Sequence of chain 1.C:
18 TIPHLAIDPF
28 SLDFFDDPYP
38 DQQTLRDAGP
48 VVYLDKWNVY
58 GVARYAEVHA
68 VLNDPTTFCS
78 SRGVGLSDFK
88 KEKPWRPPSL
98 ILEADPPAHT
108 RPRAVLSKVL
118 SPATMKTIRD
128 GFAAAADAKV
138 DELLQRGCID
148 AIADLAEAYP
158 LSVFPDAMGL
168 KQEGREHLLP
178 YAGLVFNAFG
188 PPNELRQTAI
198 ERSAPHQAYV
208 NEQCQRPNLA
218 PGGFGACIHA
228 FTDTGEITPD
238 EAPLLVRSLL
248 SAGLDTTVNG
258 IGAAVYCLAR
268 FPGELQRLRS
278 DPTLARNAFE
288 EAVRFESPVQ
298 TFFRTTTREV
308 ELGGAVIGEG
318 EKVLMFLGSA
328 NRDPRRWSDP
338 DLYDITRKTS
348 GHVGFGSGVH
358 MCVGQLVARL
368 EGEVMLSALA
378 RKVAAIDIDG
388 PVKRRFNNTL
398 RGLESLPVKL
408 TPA

Binding-site contacts:
Ligand atom C5 contacts residue ARG93 of chain 1.C at 4.0 Å.
Ligand atom C5 contacts residue LEU99 of chain 1.C at 3.9 Å (hydrophobic).
Ligand atom C6 contacts residue PHE186 of chain 1.C at 3.8 Å (hydrophobic).
Ligand atom C8 contacts residue PHE183 of chain 1.C at 3.2 Å (hydrophobic).
Ligand atom C9 contacts residue PHE299 of chain 1.C at 3.8 Å (hydrophobic).
Ligand atom O3 contacts residue ILE98 of chain 1.C at 3.9 Å.
Ligand atom C4 contacts residue ALA249 of chain 1.C at 3.9 Å (hydrophobic).
Ligand atom C7 contacts residue ALA249 of chain 1.C at 3.7 Å (hydrophobic).
Ligand atom C7 contacts residue PHE183 of chain 1.C at 4.0 Å (hydrophobic).
Ligand atom O3 contacts residue SER96 of chain 1.C at 2.6 Å (h-bond).
Ligand atom C11 contacts residue HEM1 of chain 1.V at 4.0 Å.
Ligand atom C2 contacts residue SER248 of chain 1.C at 4.1 Å.
Ligand atom C5 contacts residue ALA249 of chain 1.C at 4.1 Å (hydrophobic).
Ligand atom C6 contacts residue LEU99 of chain 1.C at 4.0 Å (hydrophobic).
Ligand atom C2 contacts residue SER96 of chain 1.C at 3.5 Å.
Ligand atom C6 contacts residue VAL182 of chain 1.C at 3.9 Å (hydrophobic).
Ligand atom C11 contacts residue ALA249 of chain 1.C at 3.5 Å (hydrophobic).
Ligand atom N10 contacts residue HEM1 of chain 1.V at 3.0 Å.
Ligand atom N10 contacts residue ALA249 of chain 1.C at 3.8 Å.
Ligand atom O3 contacts residue LEU99 of chain 1.C at 3.8 Å.
Ligand atom C12 contacts residue HEM1 of chain 1.V at 3.8 Å.
Ligand atom C12 contacts residue LEU99 of chain 1.C at 3.7 Å (hydrophobic).
Ligand atom C7 contacts residue LEU99 of chain 1.C at 3.8 Å (hydrophobic).
Ligand atom O1 contacts residue ARG93 of chain 1.C at 3.0 Å (salt-bridge).
Ligand atom O1 contacts residue SER245 of chain 1.C at 3.6 Å.
Ligand atom C2 contacts residue SER245 of chain 1.C at 3.4 Å.
Ligand atom C5 contacts residue SER248 of chain 1.C at 3.6 Å.
Ligand atom C6 contacts residue PHE183 of chain 1.C at 4.0 Å (hydrophobic).
Ligand atom C4 contacts residue LEU99 of chain 1.C at 3.8 Å (hydrophobic).
Ligand atom C12 contacts residue ALA249 of chain 1.C at 3.7 Å (hydrophobic).
Ligand atom O1 contacts residue SER96 of chain 1.C at 3.8 Å.
Ligand atom N10 contacts residue LEU99 of chain 1.C at 3.9 Å.
Ligand atom C5 contacts residue VAL182 of chain 1.C at 4.0 Å (hydrophobic).
Ligand atom C8 contacts residue PHE299 of chain 1.C at 3.6 Å (hydrophobic).
Ligand atom C11 contacts residue LEU99 of chain 1.C at 3.8 Å (hydrophobic).
Ligand atom C9 contacts residue HEM1 of chain 1.V at 3.4 Å.
Ligand atom C6 contacts residue ALA249 of chain 1.C at 4.0 Å (hydrophobic).
Ligand atom O3 contacts residue SER245 of chain 1.C at 2.6 Å (h-bond).
Ligand atom O1 contacts residue SER248 of chain 1.C at 3.5 Å.
Ligand atom C2 contacts residue ARG93 of chain 1.C at 4.0 Å.

This small molecule binds to this protein.
Small molecule (SMILES): O=C(O)c1ccc2cc[nH]c2c1